This protein binds this small molecule.
Small molecule (SMILES): CC(=O)N[C@@H]1[C@@H](O)[C@H](O)[C@@H](CO)O[C@H]1O

Binding-site contacts:
Ligand atom N2 contacts residue VAL235 of chain 1.A at 4.4 Å.
Ligand atom C8 contacts residue THR236 of chain 1.A at 3.4 Å.
Ligand atom C8 contacts residue VAL235 of chain 1.A at 4.0 Å (hydrophobic).
Ligand atom C5 contacts residue ASN179 of chain 1.A at 3.6 Å.
Ligand atom C4 contacts residue ASN179 of chain 1.A at 4.2 Å.
Ligand atom O5 contacts residue ASN179 of chain 1.A at 2.3 Å (h-bond).
Ligand atom C8 contacts residue ALA177 of chain 1.A at 3.6 Å (hydrophobic).
Ligand atom C2 contacts residue ASN179 of chain 1.A at 2.5 Å.
Ligand atom C7 contacts residue ASN237 of chain 1.A at 4.2 Å.
Ligand atom C8 contacts residue ASN237 of chain 1.A at 3.5 Å.
Ligand atom C7 contacts residue ALA177 of chain 1.A at 4.5 Å (hydrophobic).
Ligand atom C3 contacts residue ASN179 of chain 1.A at 3.8 Å.
Ligand atom C7 contacts residue ASN179 of chain 1.A at 4.2 Å.
Ligand atom C1 contacts residue ASN179 of chain 1.A at 1.4 Å.
Ligand atom N2 contacts residue ASN179 of chain 1.A at 3.0 Å (h-bond).
Ligand atom N2 contacts residue ALA177 of chain 1.A at 4.2 Å.
Ligand atom C7 contacts residue VAL235 of chain 1.A at 4.4 Å (hydrophobic).
Ligand atom O7 contacts residue ASN237 of chain 1.A at 4.1 Å.

Sequence of chain 1.A:
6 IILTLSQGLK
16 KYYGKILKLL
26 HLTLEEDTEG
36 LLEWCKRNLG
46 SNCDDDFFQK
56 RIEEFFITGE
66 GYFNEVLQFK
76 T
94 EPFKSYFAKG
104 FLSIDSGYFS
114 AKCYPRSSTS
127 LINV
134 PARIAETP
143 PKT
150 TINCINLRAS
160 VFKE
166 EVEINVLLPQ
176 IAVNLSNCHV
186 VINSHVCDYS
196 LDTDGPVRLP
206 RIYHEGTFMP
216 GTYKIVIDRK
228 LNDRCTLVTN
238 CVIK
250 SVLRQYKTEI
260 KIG